Sequence of chain 1.K:
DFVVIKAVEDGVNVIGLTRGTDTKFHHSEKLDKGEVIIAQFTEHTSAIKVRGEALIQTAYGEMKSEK

Sequence of chain 1.J:
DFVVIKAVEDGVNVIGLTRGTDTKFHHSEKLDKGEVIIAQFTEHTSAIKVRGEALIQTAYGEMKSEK

Binding-site contacts:
Ligand atom CD1 contacts residue THR49 of chain 1.K at 3.8 Å.
Ligand atom CE2 contacts residue GLN47 of chain 1.K at 4.0 Å.
Ligand atom CA contacts residue GLY27 of chain 1.J at 3.4 Å.
Ligand atom C contacts residue THR49 of chain 1.K at 3.5 Å.
Ligand atom OXT contacts residue THR49 of chain 1.K at 2.6 Å (h-bond).
Ligand atom CE3 contacts residue HIS33 of chain 1.K at 4.0 Å.
Ligand atom O contacts residue SER53 of chain 1.J at 3.0 Å (h-bond).
Ligand atom CZ3 contacts residue HIS34 of chain 1.K at 4.0 Å.
Ligand atom N contacts residue THR25 of chain 1.J at 2.9 Å (h-bond).
Ligand atom CZ3 contacts residue GLY23 of chain 1.K at 3.6 Å.
Ligand atom NE1 contacts residue GLN47 of chain 1.K at 2.9 Å (h-bond).
Ligand atom O contacts residue GLY27 of chain 1.J at 2.9 Å (h-bond).
Ligand atom CB contacts residue SER53 of chain 1.J at 3.4 Å.
Ligand atom OXT contacts residue GLY27 of chain 1.J at 4.0 Å.
Ligand atom N contacts residue GLY27 of chain 1.J at 2.7 Å (h-bond).
Ligand atom C contacts residue THR52 of chain 1.K at 3.9 Å.
Ligand atom OXT contacts residue THR52 of chain 1.K at 2.8 Å (h-bond).
Ligand atom CZ2 contacts residue ILE55 of chain 1.K at 3.9 Å (hydrophobic).
Ligand atom CA contacts residue SER53 of chain 1.J at 4.0 Å.
Ligand atom CD1 contacts residue SER53 of chain 1.J at 3.5 Å.
Ligand atom CZ2 contacts residue THR52 of chain 1.K at 4.0 Å.
Ligand atom CZ2 contacts residue ALA46 of chain 1.K at 3.9 Å (hydrophobic).
Ligand atom O contacts residue ARG26 of chain 1.J at 3.4 Å.
Ligand atom C contacts residue SER53 of chain 1.J at 3.6 Å.
Ligand atom OXT contacts residue HIS51 of chain 1.K at 3.8 Å.
Ligand atom O contacts residue THR25 of chain 1.J at 4.0 Å.
Ligand atom O contacts residue THR49 of chain 1.K at 3.6 Å.
Ligand atom CA contacts residue THR30 of chain 1.J at 3.2 Å.
Ligand atom CG contacts residue SER53 of chain 1.J at 3.9 Å.
Ligand atom N contacts residue ASP29 of chain 1.J at 3.0 Å (salt-bridge).
Ligand atom CE2 contacts residue ALA46 of chain 1.K at 4.0 Å (hydrophobic).
Ligand atom CD1 contacts residue GLN47 of chain 1.K at 3.6 Å.
Ligand atom C contacts residue GLY27 of chain 1.J at 3.4 Å.
Ligand atom CH2 contacts residue ILE22 of chain 1.K at 3.9 Å (hydrophobic).
Ligand atom CB contacts residue THR25 of chain 1.J at 3.7 Å.
Ligand atom CB contacts residue THR30 of chain 1.J at 3.5 Å.
Ligand atom NE1 contacts residue ALA46 of chain 1.K at 3.8 Å.
Ligand atom CH2 contacts residue GLY23 of chain 1.K at 3.5 Å.
Ligand atom CA contacts residue THR25 of chain 1.J at 3.8 Å.
Ligand atom N contacts residue THR30 of chain 1.J at 2.8 Å (h-bond).

This small molecule binds to this protein.
Small molecule (SMILES): N[C@@H](Cc1c[nH]c2ccccc12)C(=O)O